Binding-site contacts:
Ligand atom O1P contacts residue TRP59 of chain 1.D at 3.1 Å.
Ligand atom O2 contacts residue ASP189 of chain 1.C at 3.2 Å (salt-bridge).
Ligand atom O2P contacts residue GLY389 of chain 1.C at 2.8 Å (h-bond).
Ligand atom O7 contacts residue LYS320 of chain 1.C at 3.0 Å (salt-bridge).
Ligand atom O1 contacts residue LYS161 of chain 1.C at 3.2 Å.
Ligand atom O1P contacts residue GLY367 of chain 1.C at 3.1 Å (h-bond).
Ligand atom O6 contacts residue GLU190 of chain 1.C at 3.4 Å (salt-bridge).
Ligand atom C2 contacts residue MG1 of chain 1.M at 3.0 Å.
Ligand atom O3P contacts residue GLY390 of chain 1.C at 2.5 Å (h-bond).
Ligand atom O3 contacts residue MG1 of chain 1.M at 2.0 Å.
Ligand atom C3 contacts residue KCX187 of chain 1.C at 3.3 Å.
Ligand atom O5 contacts residue HIS313 of chain 1.C at 3.2 Å (h-bond).
Ligand atom O5P contacts residue ARG281 of chain 1.C at 3.3 Å (salt-bridge).
Ligand atom O6 contacts residue ASN109 of chain 1.D at 3.1 Å (h-bond).
Ligand atom O4P contacts residue ARG281 of chain 1.C at 2.8 Å (salt-bridge).
Ligand atom O4 contacts residue GLY366 of chain 1.C at 2.9 Å.
Ligand atom P2 contacts residue HIS313 of chain 1.C at 3.5 Å.
Ligand atom O2 contacts residue KCX187 of chain 1.C at 3.4 Å (h-bond).
Ligand atom O3P contacts residue LYS161 of chain 1.C at 3.2 Å.
Ligand atom O3P contacts residue THR58 of chain 1.D at 2.7 Å (h-bond).
Ligand atom O3 contacts residue ASN109 of chain 1.D at 3.4 Å (h-bond).
Ligand atom O6 contacts residue LYS163 of chain 1.C at 2.8 Å (salt-bridge).
Ligand atom O4P contacts residue HIS313 of chain 1.C at 3.0 Å.
Ligand atom O5P contacts residue HIS313 of chain 1.C at 3.4 Å (h-bond).
Ligand atom O1P contacts residue LYS320 of chain 1.C at 2.7 Å (salt-bridge).
Ligand atom O6 contacts residue LYS161 of chain 1.C at 3.5 Å (salt-bridge).
Ligand atom O4 contacts residue SER365 of chain 1.C at 3.3 Å.
Ligand atom O3 contacts residue GLU190 of chain 1.C at 3.0 Å (salt-bridge).
Ligand atom O2 contacts residue LYS161 of chain 1.C at 2.9 Å (salt-bridge).
Ligand atom C contacts residue MG1 of chain 1.M at 3.2 Å.
Ligand atom O6 contacts residue ASP189 of chain 1.C at 3.3 Å (salt-bridge).
Ligand atom O3P contacts residue GLY389 of chain 1.C at 3.2 Å.
Ligand atom O2 contacts residue MG1 of chain 1.M at 2.4 Å.
Ligand atom O2 contacts residue THR159 of chain 1.C at 3.0 Å (h-bond).
Ligand atom O1P contacts residue THR58 of chain 1.D at 3.3 Å (h-bond).
Ligand atom O6 contacts residue MG1 of chain 1.M at 2.7 Å.
Ligand atom O3 contacts residue KCX187 of chain 1.C at 2.9 Å (h-bond).
Ligand atom C3 contacts residue MG1 of chain 1.M at 3.0 Å.
Ligand atom O3 contacts residue HIS280 of chain 1.C at 3.0 Å (h-bond).
Ligand atom O4 contacts residue LEU321 of chain 1.C at 3.3 Å.

This protein binds this small molecule.
Small molecule (SMILES): O=C(O)[C@@](O)(COP(=O)(O)O)[C@H](O)[C@H](O)COP(=O)(O)O

Sequence of chain 1.C:
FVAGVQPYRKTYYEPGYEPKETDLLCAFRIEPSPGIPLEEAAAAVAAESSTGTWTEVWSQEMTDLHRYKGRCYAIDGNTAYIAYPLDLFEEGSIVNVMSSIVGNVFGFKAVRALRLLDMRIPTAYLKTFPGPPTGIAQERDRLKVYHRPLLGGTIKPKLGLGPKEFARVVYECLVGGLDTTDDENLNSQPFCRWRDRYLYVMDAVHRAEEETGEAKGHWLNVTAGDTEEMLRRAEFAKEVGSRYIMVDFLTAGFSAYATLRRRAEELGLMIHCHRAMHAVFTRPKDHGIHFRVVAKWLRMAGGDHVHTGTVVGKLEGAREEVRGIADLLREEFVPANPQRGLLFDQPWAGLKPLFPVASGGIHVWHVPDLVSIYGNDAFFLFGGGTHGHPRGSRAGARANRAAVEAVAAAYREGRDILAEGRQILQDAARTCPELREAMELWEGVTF

Sequence of chain 1.D:
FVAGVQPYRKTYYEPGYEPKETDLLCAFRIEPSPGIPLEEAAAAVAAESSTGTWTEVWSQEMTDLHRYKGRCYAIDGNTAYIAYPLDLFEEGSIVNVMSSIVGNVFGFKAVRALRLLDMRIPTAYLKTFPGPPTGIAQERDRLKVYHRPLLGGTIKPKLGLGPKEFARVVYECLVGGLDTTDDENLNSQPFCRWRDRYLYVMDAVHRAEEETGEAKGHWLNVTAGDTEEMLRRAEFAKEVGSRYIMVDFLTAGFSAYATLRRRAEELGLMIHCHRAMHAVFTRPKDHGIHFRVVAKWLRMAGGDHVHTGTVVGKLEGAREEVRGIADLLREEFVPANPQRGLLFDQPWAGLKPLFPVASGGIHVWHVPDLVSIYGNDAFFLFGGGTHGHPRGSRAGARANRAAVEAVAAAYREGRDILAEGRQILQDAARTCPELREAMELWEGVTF